Sequence of chain 1.E:
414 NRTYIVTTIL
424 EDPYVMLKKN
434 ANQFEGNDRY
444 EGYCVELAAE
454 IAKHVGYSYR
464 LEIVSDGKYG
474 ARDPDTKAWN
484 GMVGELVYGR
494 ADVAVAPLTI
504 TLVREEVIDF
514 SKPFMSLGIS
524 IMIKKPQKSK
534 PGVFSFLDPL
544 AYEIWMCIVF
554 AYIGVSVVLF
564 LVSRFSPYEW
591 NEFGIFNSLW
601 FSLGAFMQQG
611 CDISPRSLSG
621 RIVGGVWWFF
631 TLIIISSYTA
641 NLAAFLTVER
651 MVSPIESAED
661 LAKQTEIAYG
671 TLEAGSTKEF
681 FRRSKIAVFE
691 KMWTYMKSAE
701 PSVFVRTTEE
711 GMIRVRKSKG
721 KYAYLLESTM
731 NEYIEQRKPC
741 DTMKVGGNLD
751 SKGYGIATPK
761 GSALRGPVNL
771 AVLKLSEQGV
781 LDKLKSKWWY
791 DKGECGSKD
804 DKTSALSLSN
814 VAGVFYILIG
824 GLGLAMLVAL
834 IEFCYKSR

Binding-site contacts:
Ligand atom CAJ contacts residue TYR754 of chain 1.E at 3.8 Å (hydrophobic).
Ligand atom CAW contacts residue TYR472 of chain 1.E at 3.6 Å (hydrophobic).
Ligand atom OAC contacts residue SER676 of chain 1.E at 3.7 Å.
Ligand atom NAP contacts residue TYR472 of chain 1.E at 3.7 Å.
Ligand atom CAL contacts residue THR708 of chain 1.E at 3.7 Å.
Ligand atom CAZ contacts residue TYR754 of chain 1.E at 3.7 Å (hydrophobic).
Ligand atom FAG contacts residue GLU424 of chain 1.E at 3.6 Å.
Ligand atom NAP contacts residue THR502 of chain 1.E at 3.2 Å (h-bond).
Ligand atom OAA contacts residue THR502 of chain 1.E at 3.0 Å (h-bond).
Ligand atom CAM contacts residue GLU424 of chain 1.E at 3.7 Å.
Ligand atom OAD contacts residue SER676 of chain 1.E at 3.1 Å (h-bond).
Ligand atom OAB contacts residue ARG507 of chain 1.E at 3.3 Å (salt-bridge).
Ligand atom OAQ contacts residue MET730 of chain 1.E at 3.8 Å.
Ligand atom CAV contacts residue TYR472 of chain 1.E at 3.6 Å (hydrophobic).
Ligand atom OAC contacts residue GLY675 of chain 1.E at 3.5 Å.
Ligand atom FAG contacts residue MET730 of chain 1.E at 3.4 Å.
Ligand atom CAV contacts residue PRO500 of chain 1.E at 3.8 Å (hydrophobic).
Ligand atom FAF contacts residue TYR472 of chain 1.E at 3.0 Å.
Ligand atom CAI contacts residue TYR472 of chain 1.E at 3.9 Å (hydrophobic).
Ligand atom CAT contacts residue THR502 of chain 1.E at 3.2 Å.
Ligand atom FAF contacts residue GLU424 of chain 1.E at 3.6 Å.
Ligand atom CAS contacts residue TYR472 of chain 1.E at 3.6 Å (hydrophobic).
Ligand atom CAZ contacts residue TYR472 of chain 1.E at 3.7 Å (hydrophobic).
Ligand atom CAK contacts residue THR708 of chain 1.E at 3.9 Å.
Ligand atom CAJ contacts residue TYR472 of chain 1.E at 3.5 Å (hydrophobic).
Ligand atom OAE contacts residue SER676 of chain 1.E at 2.4 Å (h-bond).
Ligand atom OAA contacts residue LEU501 of chain 1.E at 3.9 Å.
Ligand atom CAT contacts residue TYR472 of chain 1.E at 3.7 Å (hydrophobic).
Ligand atom OAA contacts residue ARG507 of chain 1.E at 2.9 Å (salt-bridge).
Ligand atom CAL contacts residue MET730 of chain 1.E at 3.9 Å (hydrophobic).
Ligand atom FAF contacts residue PRO500 of chain 1.E at 3.2 Å.
Ligand atom PBA contacts residue SER676 of chain 1.E at 3.3 Å.
Ligand atom CAT contacts residue ARG507 of chain 1.E at 3.9 Å.
Ligand atom NAY contacts residue TYR472 of chain 1.E at 3.8 Å.
Ligand atom CAU contacts residue TYR472 of chain 1.E at 3.9 Å (hydrophobic).
Ligand atom FAH contacts residue TYR754 of chain 1.E at 2.5 Å.
Ligand atom OAQ contacts residue THR708 of chain 1.E at 3.5 Å.
Ligand atom CAJ contacts residue PRO500 of chain 1.E at 3.7 Å (hydrophobic).
Ligand atom OAE contacts residue GLY675 of chain 1.E at 3.6 Å.
Ligand atom NAP contacts residue PRO500 of chain 1.E at 3.0 Å (h-bond).

This protein binds this small molecule.
Small molecule (SMILES): O=c1[nH]c2cc(C(F)(F)F)c(N3CCOCC3)cc2n(CP(=O)(O)O)c1=O